Sequence of chain 1.A:
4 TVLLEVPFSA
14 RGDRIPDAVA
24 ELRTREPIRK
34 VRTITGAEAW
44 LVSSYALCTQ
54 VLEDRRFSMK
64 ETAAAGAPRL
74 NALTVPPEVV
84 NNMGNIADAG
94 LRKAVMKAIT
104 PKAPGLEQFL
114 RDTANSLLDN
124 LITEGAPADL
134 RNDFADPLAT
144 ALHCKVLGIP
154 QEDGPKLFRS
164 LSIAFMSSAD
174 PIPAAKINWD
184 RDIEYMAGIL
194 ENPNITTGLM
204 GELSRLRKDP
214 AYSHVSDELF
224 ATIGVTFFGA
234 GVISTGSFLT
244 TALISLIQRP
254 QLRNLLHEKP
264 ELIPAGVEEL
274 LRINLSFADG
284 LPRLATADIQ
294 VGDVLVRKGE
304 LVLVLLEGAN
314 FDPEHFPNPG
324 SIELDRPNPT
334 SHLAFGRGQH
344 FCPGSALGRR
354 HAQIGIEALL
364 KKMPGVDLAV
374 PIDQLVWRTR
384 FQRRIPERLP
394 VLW

Binding-site contacts:
Ligand atom C17 contacts residue VAL78 of chain 1.A at 3.5 Å (hydrophobic).
Ligand atom C13 contacts residue PHE168 of chain 1.A at 3.8 Å (hydrophobic).
Ligand atom C19 contacts residue THR229 of chain 1.A at 3.6 Å.
Ligand atom C14 contacts residue THR229 of chain 1.A at 3.9 Å.
Ligand atom C08 contacts residue VAL82 of chain 1.A at 3.6 Å (hydrophobic).
Ligand atom O16 contacts residue PHE168 of chain 1.A at 3.9 Å.
Ligand atom BR1 contacts residue HEM1 of chain 1.F at 3.5 Å.
Ligand atom N20 contacts residue HEM1 of chain 1.F at 3.9 Å.
Ligand atom C03 contacts residue SO41 of chain 1.G at 3.6 Å.
Ligand atom O21 contacts residue HEM1 of chain 1.F at 3.6 Å.
Ligand atom C04 contacts residue SO41 of chain 1.G at 3.7 Å.
Ligand atom O01 contacts residue PHE168 of chain 1.A at 3.7 Å.
Ligand atom C08 contacts residue VAL83 of chain 1.A at 3.8 Å (hydrophobic).
Ligand atom O21 contacts residue ASN85 of chain 1.A at 3.1 Å (h-bond).
Ligand atom O16 contacts residue ALA167 of chain 1.A at 3.5 Å.
Ligand atom O22 contacts residue VAL82 of chain 1.A at 3.8 Å.
Ligand atom C10 contacts residue THR229 of chain 1.A at 3.2 Å.
Ligand atom C11 contacts residue THR229 of chain 1.A at 3.4 Å.
Ligand atom N20 contacts residue ASN85 of chain 1.A at 4.0 Å.
Ligand atom C15 contacts residue PHE168 of chain 1.A at 3.5 Å (hydrophobic).
Ligand atom C14 contacts residue PHE168 of chain 1.A at 3.6 Å (hydrophobic).
Ligand atom C15 contacts residue VAL78 of chain 1.A at 3.8 Å (hydrophobic).
Ligand atom BR1 contacts residue ARG386 of chain 1.A at 3.8 Å.
Ligand atom O01 contacts residue GLN385 of chain 1.A at 4.0 Å.
Ligand atom O16 contacts residue VAL78 of chain 1.A at 3.9 Å.
Ligand atom C12 contacts residue THR229 of chain 1.A at 3.6 Å.
Ligand atom O01 contacts residue ARG386 of chain 1.A at 3.1 Å (salt-bridge).
Ligand atom N09 contacts residue VAL82 of chain 1.A at 3.8 Å.
Ligand atom O21 contacts residue THR229 of chain 1.A at 3.1 Å (h-bond).
Ligand atom C07 contacts residue VAL82 of chain 1.A at 4.0 Å (hydrophobic).
Ligand atom C18 contacts residue PHE168 of chain 1.A at 3.8 Å (hydrophobic).
Ligand atom C07 contacts residue VAL83 of chain 1.A at 3.6 Å (hydrophobic).
Ligand atom C13 contacts residue THR229 of chain 1.A at 3.1 Å.
Ligand atom C12 contacts residue PHE168 of chain 1.A at 3.9 Å (hydrophobic).
Ligand atom C19 contacts residue ASN85 of chain 1.A at 3.8 Å.
Ligand atom C17 contacts residue PHE168 of chain 1.A at 3.6 Å (hydrophobic).
Ligand atom O22 contacts residue VAL83 of chain 1.A at 3.4 Å.
Ligand atom C06 contacts residue MET62 of chain 1.A at 3.6 Å (hydrophobic).
Ligand atom C03 contacts residue GLN385 of chain 1.A at 3.8 Å.
Ligand atom C23 contacts residue HEM1 of chain 1.F at 3.9 Å.

A protein and the small-molecule ligand that binds it are described below.
Small molecule (SMILES): O=C1N[C@@H](Cc2ccc(O)c(Br)c2)C(=O)N[C@H]1Cc1ccc(O)cc1